Binding-site contacts:
Ligand atom C1 contacts residue PHE7 of chain 1.A at 3.8 Å (hydrophobic).
Ligand atom C1 contacts residue PHE5 of chain 1.A at 3.6 Å (hydrophobic).
Ligand atom C3 contacts residue PHE5 of chain 1.A at 3.6 Å (hydrophobic).
Ligand atom C5 contacts residue ASN61 of chain 1.A at 3.6 Å.
Ligand atom C3 contacts residue ASP29 of chain 1.A at 3.5 Å.
Ligand atom O4 contacts residue LYS10 of chain 1.A at 3.4 Å (salt-bridge).
Ligand atom O5 contacts residue VAL28 of chain 1.A at 3.8 Å.
Ligand atom C4 contacts residue PHE5 of chain 1.A at 3.8 Å (hydrophobic).
Ligand atom C1 contacts residue THR63 of chain 1.A at 3.5 Å.
Ligand atom O4 contacts residue BMA3 of chain 1.D at 3.9 Å.
Ligand atom C8 contacts residue ASP29 of chain 1.A at 3.4 Å.
Ligand atom O7 contacts residue ARG65 of chain 1.A at 3.0 Å (salt-bridge).
Ligand atom O3 contacts residue ASP29 of chain 1.A at 3.8 Å.
Ligand atom C7 contacts residue ASP29 of chain 1.A at 3.4 Å.
Ligand atom C6 contacts residue PHE5 of chain 1.A at 3.7 Å (hydrophobic).
Ligand atom O3 contacts residue LYS10 of chain 1.A at 2.5 Å (salt-bridge).
Ligand atom O5 contacts residue ASN61 of chain 1.A at 2.2 Å (h-bond).
Ligand atom C6 contacts residue PHE7 of chain 1.A at 3.9 Å (hydrophobic).
Ligand atom C2 contacts residue ASN61 of chain 1.A at 2.5 Å.
Ligand atom C7 contacts residue ARG65 of chain 1.A at 3.6 Å.
Ligand atom N2 contacts residue ASP29 of chain 1.A at 2.6 Å (salt-bridge).
Ligand atom O7 contacts residue VAL28 of chain 1.A at 3.4 Å.
Ligand atom N2 contacts residue ASN61 of chain 1.A at 3.1 Å (h-bond).
Ligand atom C3 contacts residue ASN61 of chain 1.A at 3.8 Å.
Ligand atom C6 contacts residue THR24 of chain 1.A at 3.5 Å.
Ligand atom C2 contacts residue ASP29 of chain 1.A at 3.5 Å.
Ligand atom C8 contacts residue ARG65 of chain 1.A at 3.6 Å.
Ligand atom C1 contacts residue ASN61 of chain 1.A at 1.5 Å.
Ligand atom O6 contacts residue PHE5 of chain 1.A at 3.7 Å.
Ligand atom C6 contacts residue PHE7 of chain 1.A at 3.9 Å (hydrophobic).
Ligand atom C5 contacts residue PHE7 of chain 1.A at 3.8 Å (hydrophobic).
Ligand atom O6 contacts residue PHE7 of chain 1.A at 3.6 Å.
Ligand atom O4 contacts residue VAL28 of chain 1.A at 3.8 Å.
Ligand atom C2 contacts residue PHE5 of chain 1.A at 3.4 Å (hydrophobic).
Ligand atom O7 contacts residue ASN61 of chain 1.A at 3.5 Å (h-bond).
Ligand atom C3 contacts residue LYS10 of chain 1.A at 3.4 Å.
Ligand atom C7 contacts residue ASN61 of chain 1.A at 3.5 Å.
Ligand atom C2 contacts residue PHE7 of chain 1.A at 3.8 Å (hydrophobic).
Ligand atom C6 contacts residue GLN59 of chain 1.A at 3.8 Å.
Ligand atom O5 contacts residue PHE5 of chain 1.A at 3.8 Å.

This protein binds this small molecule.
Small molecule (SMILES): CC(=O)N[C@H]1[C@H](O[C@H]2[C@H](O)[C@@H](NC(C)=O)CO[C@@H]2CO[C@@H]2O[C@@H](C)[C@@H](O)[C@@H](O)[C@@H]2O)O[C@H](CO)[C@@H](O[C@@H]2O[C@H](CO[C@H]3O[C@H](CO)[C@@H](O)[C@H](O)[C@@H]3O[C@@H]3O[C@H](CO)[C@@H](O)[C@H](O)[C@H]3NC(C)=O)[C@@H](O)[C@H](O[C@H]3O[C@H](CO)[C@@H](O)[C@H](O)[C@@H]3O)[C@@H]2O)[C@@H]1O

Sequence of chain 1.A:
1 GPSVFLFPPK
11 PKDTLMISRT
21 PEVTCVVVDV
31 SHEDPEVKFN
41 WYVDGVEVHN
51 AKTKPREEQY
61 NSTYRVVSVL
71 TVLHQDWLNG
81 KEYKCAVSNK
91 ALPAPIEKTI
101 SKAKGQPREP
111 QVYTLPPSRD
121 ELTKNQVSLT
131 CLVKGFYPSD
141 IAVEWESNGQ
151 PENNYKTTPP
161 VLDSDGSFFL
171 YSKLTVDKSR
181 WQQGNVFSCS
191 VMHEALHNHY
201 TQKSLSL